A small-molecule ligand and the protein it binds are described below.
Small molecule (SMILES): O=P(O)(O)OC[C@@H](O)[C@@H](O)[C@H](O)C(O)CO

Sequence of chain 1.D:
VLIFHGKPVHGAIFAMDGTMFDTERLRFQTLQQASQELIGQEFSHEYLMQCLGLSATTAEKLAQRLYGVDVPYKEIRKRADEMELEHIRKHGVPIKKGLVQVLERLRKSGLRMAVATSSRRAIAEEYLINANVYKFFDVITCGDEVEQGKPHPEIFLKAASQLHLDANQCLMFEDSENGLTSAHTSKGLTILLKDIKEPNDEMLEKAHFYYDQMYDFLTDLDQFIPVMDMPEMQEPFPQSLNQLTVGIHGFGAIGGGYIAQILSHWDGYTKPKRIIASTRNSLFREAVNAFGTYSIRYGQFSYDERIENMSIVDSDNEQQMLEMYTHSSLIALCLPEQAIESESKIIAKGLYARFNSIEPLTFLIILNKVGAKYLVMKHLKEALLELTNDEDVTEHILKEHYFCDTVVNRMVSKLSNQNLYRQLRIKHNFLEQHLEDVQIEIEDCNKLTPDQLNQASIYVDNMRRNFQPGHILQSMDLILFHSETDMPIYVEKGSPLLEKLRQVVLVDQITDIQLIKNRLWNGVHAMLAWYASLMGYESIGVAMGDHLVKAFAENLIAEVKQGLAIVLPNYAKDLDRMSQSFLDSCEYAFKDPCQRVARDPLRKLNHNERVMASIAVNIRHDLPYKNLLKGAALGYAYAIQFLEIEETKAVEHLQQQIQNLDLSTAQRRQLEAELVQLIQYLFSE

Binding-site contacts:
Ligand atom C3 contacts residue GLU25 of chain 1.D at 3.5 Å.
Ligand atom O1 contacts residue ASP18 of chain 1.D at 3.5 Å (salt-bridge).
Ligand atom C3 contacts residue LEU55 of chain 1.D at 3.3 Å (hydrophobic).
Ligand atom O2P contacts residue MET17 of chain 1.D at 2.8 Å (h-bond).
Ligand atom C1 contacts residue SER119 of chain 1.D at 3.8 Å.
Ligand atom O3 contacts residue CYS52 of chain 1.D at 3.5 Å (h-bond).
Ligand atom O2 contacts residue LEU55 of chain 1.D at 3.8 Å.
Ligand atom C2 contacts residue ARG28 of chain 1.D at 3.6 Å.
Ligand atom O5 contacts residue CYS52 of chain 1.D at 3.0 Å (h-bond).
Ligand atom O3P contacts residue SER119 of chain 1.D at 2.9 Å (h-bond).
Ligand atom O4 contacts residue GLU25 of chain 1.D at 2.6 Å (salt-bridge).
Ligand atom C3 contacts residue GLY54 of chain 1.D at 3.8 Å.
Ligand atom O3P contacts residue LYS151 of chain 1.D at 2.8 Å (salt-bridge).
Ligand atom C4 contacts residue ARG28 of chain 1.D at 3.6 Å.
Ligand atom C4 contacts residue GLU25 of chain 1.D at 3.7 Å.
Ligand atom C2 contacts residue ASP18 of chain 1.D at 3.8 Å.
Ligand atom O6 contacts residue LEU32 of chain 1.D at 3.4 Å.
Ligand atom O5 contacts residue LEU55 of chain 1.D at 2.9 Å (h-bond).
Ligand atom O3 contacts residue GLU25 of chain 1.D at 2.6 Å (salt-bridge).
Ligand atom P contacts residue THR118 of chain 1.D at 3.4 Å.
Ligand atom O2 contacts residue ARG28 of chain 1.D at 3.3 Å (salt-bridge).
Ligand atom O1 contacts residue SER119 of chain 1.D at 3.8 Å.
Ligand atom O2P contacts residue ASP18 of chain 1.D at 2.9 Å (salt-bridge).
Ligand atom O1 contacts residue THR118 of chain 1.D at 3.5 Å (h-bond).
Ligand atom O2 contacts residue SER120 of chain 1.D at 3.1 Å (h-bond).
Ligand atom C6 contacts residue LEU32 of chain 1.D at 3.8 Å (hydrophobic).
Ligand atom O6 contacts residue CYS52 of chain 1.D at 3.3 Å.
Ligand atom O3 contacts residue GLY54 of chain 1.D at 2.9 Å (h-bond).
Ligand atom P contacts residue SER119 of chain 1.D at 3.8 Å.
Ligand atom O2P contacts residue THR118 of chain 1.D at 2.6 Å (h-bond).
Ligand atom O4 contacts residue ARG28 of chain 1.D at 3.0 Å (salt-bridge).
Ligand atom O3P contacts residue THR118 of chain 1.D at 3.5 Å.
Ligand atom P contacts residue ASP18 of chain 1.D at 3.7 Å.
Ligand atom O3 contacts residue LEU53 of chain 1.D at 3.6 Å.
Ligand atom C2 contacts residue GLU25 of chain 1.D at 3.5 Å.
Ligand atom O1P contacts residue ASP18 of chain 1.D at 2.6 Å (salt-bridge).
Ligand atom C5 contacts residue CYS52 of chain 1.D at 3.3 Å (hydrophobic).
Ligand atom C1 contacts residue GLU25 of chain 1.D at 3.6 Å.
Ligand atom O2 contacts residue ASP18 of chain 1.D at 3.6 Å (salt-bridge).
Ligand atom O2P contacts residue ALA16 of chain 1.D at 3.8 Å.